A small-molecule ligand and the protein it binds are described below.
Small molecule (SMILES): CC(=O)N[C@H]1[C@H](O[C@H]2[C@H](O)[C@@H](NC(C)=O)CO[C@@H]2CO)O[C@H](CO)[C@@H](O[C@H]2O[C@H](CO)[C@@H](O)[C@H](O[C@H]3O[C@H](CO)[C@@H](O)[C@H](O)[C@@H]3O)[C@@H]2O)[C@@H]1O

Binding-site contacts:
Ligand atom C5 contacts residue ASN1134 of chain 1.B at 3.9 Å.
Ligand atom C7 contacts residue ASN1134 of chain 1.B at 3.3 Å.
Ligand atom O7 contacts residue ASN1134 of chain 1.B at 3.3 Å (h-bond).
Ligand atom N2 contacts residue ASN1134 of chain 1.B at 3.0 Å (h-bond).
Ligand atom C1 contacts residue ASN1134 of chain 1.B at 1.6 Å.
Ligand atom C4 contacts residue ASN1134 of chain 1.B at 4.4 Å.
Ligand atom O5 contacts residue ASN1134 of chain 1.B at 2.6 Å (h-bond).
Ligand atom C2 contacts residue ASN1134 of chain 1.B at 2.6 Å.
Ligand atom C8 contacts residue ASN1134 of chain 1.B at 4.4 Å.
Ligand atom C3 contacts residue ASN1134 of chain 1.B at 4.0 Å.

Sequence of chain 1.B:
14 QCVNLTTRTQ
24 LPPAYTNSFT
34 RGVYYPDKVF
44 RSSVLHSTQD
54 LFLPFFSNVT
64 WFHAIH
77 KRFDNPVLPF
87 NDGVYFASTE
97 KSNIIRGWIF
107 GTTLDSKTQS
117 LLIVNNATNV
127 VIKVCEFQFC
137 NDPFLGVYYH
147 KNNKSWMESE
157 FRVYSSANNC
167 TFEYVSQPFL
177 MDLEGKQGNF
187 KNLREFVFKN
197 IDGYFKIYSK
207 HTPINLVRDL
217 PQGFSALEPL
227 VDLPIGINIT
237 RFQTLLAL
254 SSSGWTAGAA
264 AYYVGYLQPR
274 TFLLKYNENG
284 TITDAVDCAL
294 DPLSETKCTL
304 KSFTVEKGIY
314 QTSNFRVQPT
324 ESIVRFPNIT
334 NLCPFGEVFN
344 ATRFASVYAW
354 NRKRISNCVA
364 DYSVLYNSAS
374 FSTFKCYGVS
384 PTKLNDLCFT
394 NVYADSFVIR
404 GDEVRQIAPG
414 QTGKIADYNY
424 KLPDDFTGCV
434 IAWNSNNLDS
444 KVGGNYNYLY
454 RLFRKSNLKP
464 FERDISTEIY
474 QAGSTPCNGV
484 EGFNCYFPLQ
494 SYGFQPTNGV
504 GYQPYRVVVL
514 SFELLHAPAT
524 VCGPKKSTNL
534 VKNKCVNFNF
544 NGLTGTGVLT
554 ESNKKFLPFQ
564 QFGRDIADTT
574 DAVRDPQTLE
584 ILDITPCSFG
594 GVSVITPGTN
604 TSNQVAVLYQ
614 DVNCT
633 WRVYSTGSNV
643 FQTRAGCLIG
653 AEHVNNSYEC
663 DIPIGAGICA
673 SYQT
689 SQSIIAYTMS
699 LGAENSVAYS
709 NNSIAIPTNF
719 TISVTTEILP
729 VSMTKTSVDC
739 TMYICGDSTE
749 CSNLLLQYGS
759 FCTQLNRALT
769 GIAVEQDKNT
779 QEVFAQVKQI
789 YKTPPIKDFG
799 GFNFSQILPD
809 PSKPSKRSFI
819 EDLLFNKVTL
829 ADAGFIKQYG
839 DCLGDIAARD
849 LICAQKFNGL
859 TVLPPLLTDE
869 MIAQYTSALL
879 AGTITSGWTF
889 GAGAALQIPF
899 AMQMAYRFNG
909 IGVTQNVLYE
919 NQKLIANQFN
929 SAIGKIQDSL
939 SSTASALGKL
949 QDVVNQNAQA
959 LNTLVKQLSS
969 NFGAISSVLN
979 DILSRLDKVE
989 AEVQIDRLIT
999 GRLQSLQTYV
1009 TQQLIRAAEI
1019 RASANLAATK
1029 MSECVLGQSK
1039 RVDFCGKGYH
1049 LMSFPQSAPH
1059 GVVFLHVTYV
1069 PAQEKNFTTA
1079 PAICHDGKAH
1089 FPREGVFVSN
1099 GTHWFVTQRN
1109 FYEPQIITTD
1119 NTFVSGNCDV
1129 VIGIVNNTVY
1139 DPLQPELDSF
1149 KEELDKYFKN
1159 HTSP